Binding-site contacts:
Ligand atom CBB contacts residue TYR193 of chain 1.B at 3.4 Å (hydrophobic).
Ligand atom C1C contacts residue HIS237 of chain 1.B at 3.2 Å.
Ligand atom NC contacts residue HIS237 of chain 1.B at 3.2 Å.
Ligand atom CMD contacts residue TYR153 of chain 1.B at 3.5 Å (hydrophobic).
Ligand atom CGC contacts residue HIS237 of chain 1.B at 3.4 Å.
Ligand atom O2B contacts residue SER234 of chain 1.B at 2.9 Å (h-bond).
Ligand atom C4A contacts residue THR183 of chain 1.B at 3.5 Å.
Ligand atom CBD contacts residue PHE180 of chain 1.B at 3.5 Å (hydrophobic).
Ligand atom NB contacts residue ASP184 of chain 1.B at 3.0 Å (salt-bridge).
Ligand atom CGC contacts residue SER249 of chain 1.B at 3.4 Å.
Ligand atom OA contacts residue ASP184 of chain 1.B at 3.4 Å (salt-bridge).
Ligand atom O2C contacts residue SER249 of chain 1.B at 2.6 Å (h-bond).
Ligand atom C1B contacts residue PRO186 of chain 1.B at 3.4 Å (hydrophobic).
Ligand atom NC contacts residue ASP184 of chain 1.B at 3.0 Å (salt-bridge).
Ligand atom CAD contacts residue PHE180 of chain 1.B at 3.5 Å (hydrophobic).
Ligand atom O1B contacts residue ARG231 of chain 1.B at 2.7 Å (salt-bridge).
Ligand atom CGB contacts residue ARG231 of chain 1.B at 3.5 Å.
Ligand atom C4C contacts residue ILE185 of chain 1.B at 3.4 Å (hydrophobic).
Ligand atom O1C contacts residue SER249 of chain 1.B at 3.4 Å (h-bond).
Ligand atom O2C contacts residue HIS237 of chain 1.B at 2.7 Å (h-bond).
Ligand atom NA contacts residue ASP184 of chain 1.B at 3.3 Å (salt-bridge).
Ligand atom CHC contacts residue HIS237 of chain 1.B at 3.5 Å.
Ligand atom CAC contacts residue TYR193 of chain 1.B at 3.3 Å (hydrophobic).
Ligand atom C2D contacts residue TYR240 of chain 1.B at 3.5 Å (hydrophobic).
Ligand atom CBA contacts residue CYS5 of chain 1.B at 1.8 Å (hydrophobic).
Ligand atom O2B contacts residue ARG231 of chain 1.B at 2.8 Å (salt-bridge).
Ligand atom C3A contacts residue THR183 of chain 1.B at 3.5 Å.
Ligand atom CAB contacts residue TYR193 of chain 1.B at 3.2 Å (hydrophobic).
Ligand atom CHD contacts residue ILE185 of chain 1.B at 3.5 Å (hydrophobic).
Ligand atom O1C contacts residue SER251 of chain 1.B at 2.6 Å (h-bond).
Ligand atom OA contacts residue TYR240 of chain 1.B at 3.2 Å.
Ligand atom C2A contacts residue THR183 of chain 1.B at 3.5 Å.
Ligand atom CGB contacts residue TYR193 of chain 1.B at 3.5 Å (hydrophobic).
Ligand atom O1B contacts residue TYR193 of chain 1.B at 2.7 Å (h-bond).
Ligand atom CHC contacts residue TYR193 of chain 1.B at 3.5 Å (hydrophobic).
Ligand atom O2B contacts residue VAL233 of chain 1.B at 3.3 Å.
Ligand atom CBA contacts residue LEU446 of chain 1.B at 3.4 Å (hydrophobic).
Ligand atom CBC contacts residue HIS237 of chain 1.B at 3.3 Å.
Ligand atom OD contacts residue HIS267 of chain 1.B at 2.9 Å (h-bond).
Ligand atom CAA contacts residue CYS5 of chain 1.B at 2.8 Å (hydrophobic).

A small-molecule ligand and the protein it binds are described below.
Small molecule (SMILES): C=CC1=C(C)/C(=C\c2[nH]c(/C=C3\N=C(/C=C4\NC(=O)[C@@H](C)\C4=C/C)C(C)=C3CCC(=O)O)c(CCC(=O)O)c2C)NC1=O

Sequence of chain 1.B:
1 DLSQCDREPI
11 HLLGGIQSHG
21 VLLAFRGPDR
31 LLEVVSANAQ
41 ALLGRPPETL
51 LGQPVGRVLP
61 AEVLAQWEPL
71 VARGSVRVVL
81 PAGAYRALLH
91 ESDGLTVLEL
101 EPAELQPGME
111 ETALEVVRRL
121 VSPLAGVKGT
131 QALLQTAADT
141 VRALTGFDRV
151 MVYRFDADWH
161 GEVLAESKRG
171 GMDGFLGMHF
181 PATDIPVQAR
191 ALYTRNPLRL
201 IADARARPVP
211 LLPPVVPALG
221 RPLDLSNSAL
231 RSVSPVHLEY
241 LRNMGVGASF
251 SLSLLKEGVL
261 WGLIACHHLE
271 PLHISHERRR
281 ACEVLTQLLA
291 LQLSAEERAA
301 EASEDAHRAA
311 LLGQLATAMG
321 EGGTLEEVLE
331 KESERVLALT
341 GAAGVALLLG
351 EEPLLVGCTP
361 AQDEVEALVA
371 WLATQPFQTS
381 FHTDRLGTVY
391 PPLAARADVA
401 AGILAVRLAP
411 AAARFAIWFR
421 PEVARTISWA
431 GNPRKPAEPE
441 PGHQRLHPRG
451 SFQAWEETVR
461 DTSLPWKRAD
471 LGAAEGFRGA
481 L